Binding-site contacts:
Ligand atom C17 contacts residue ILE101 of chain 3.A at 3.8 Å (hydrophobic).
Ligand atom O2 contacts residue TYR193 of chain 3.A at 3.4 Å.
Ligand atom C17 contacts residue TYR147 of chain 3.A at 4.0 Å (hydrophobic).
Ligand atom C18 contacts residue PHE182 of chain 3.A at 4.0 Å (hydrophobic).
Ligand atom C3 contacts residue TYR193 of chain 3.A at 3.8 Å (hydrophobic).
Ligand atom C14 contacts residue ILE101 of chain 3.A at 4.1 Å (hydrophobic).
Ligand atom C16 contacts residue ILE101 of chain 3.A at 3.5 Å (hydrophobic).
Ligand atom C1 contacts residue MET195 of chain 3.A at 4.3 Å (hydrophobic).
Ligand atom C11 contacts residue HIS241 of chain 3.A at 3.7 Å.
Ligand atom C10 contacts residue SER123 of chain 3.A at 4.2 Å.
Ligand atom C1 contacts residue TYR193 of chain 3.A at 3.8 Å (hydrophobic).
Ligand atom C1 contacts residue TYR194 of chain 3.A at 4.2 Å (hydrophobic).
Ligand atom C10 contacts residue HIS241 of chain 3.A at 3.6 Å.
Ligand atom C13 contacts residue THR102 of chain 3.A at 4.3 Å.
Ligand atom C1 contacts residue ASN215 of chain 3.A at 3.6 Å.
Ligand atom C19 contacts residue ILE125 of chain 3.A at 3.2 Å (hydrophobic).
Ligand atom C15 contacts residue ILE101 of chain 3.A at 4.1 Å (hydrophobic).
Ligand atom C18 contacts residue ILE220 of chain 3.A at 4.3 Å (hydrophobic).
Ligand atom C7 contacts residue LEU103 of chain 3.A at 3.2 Å (hydrophobic).
Ligand atom C6 contacts residue THR102 of chain 3.A at 4.3 Å.
Ligand atom C17 contacts residue ILE220 of chain 3.A at 3.9 Å (hydrophobic).
Ligand atom C16 contacts residue TYR147 of chain 3.A at 4.3 Å (hydrophobic).
Ligand atom N5 contacts residue TYR193 of chain 3.A at 4.0 Å.
Ligand atom N4 contacts residue TYR193 of chain 3.A at 3.5 Å.
Ligand atom C21 contacts residue ILE220 of chain 3.A at 3.5 Å (hydrophobic).
Ligand atom N5 contacts residue MET217 of chain 3.A at 3.3 Å (h-bond).
Ligand atom C3 contacts residue LEU103 of chain 3.A at 4.2 Å (hydrophobic).
Ligand atom O2 contacts residue MET195 of chain 3.A at 4.4 Å.
Ligand atom C21 contacts residue TYR147 of chain 3.A at 2.7 Å (hydrophobic).
Ligand atom C8 contacts residue PHE121 of chain 3.A at 4.3 Å (hydrophobic).
Ligand atom C7 contacts residue THR102 of chain 3.A at 4.2 Å.
Ligand atom C3 contacts residue PHE121 of chain 3.A at 4.4 Å (hydrophobic).
Ligand atom C8 contacts residue LEU103 of chain 3.A at 3.1 Å (hydrophobic).
Ligand atom C21 contacts residue ILE101 of chain 3.A at 4.0 Å (hydrophobic).
Ligand atom C18 contacts residue ILE125 of chain 3.A at 4.2 Å (hydrophobic).
Ligand atom N4 contacts residue MET217 of chain 3.A at 3.3 Å.
Ligand atom C13 contacts residue ILE101 of chain 3.A at 3.4 Å (hydrophobic).
Ligand atom C14 contacts residue MET217 of chain 3.A at 3.9 Å (hydrophobic).
Ligand atom C20 contacts residue ILE125 of chain 3.A at 3.4 Å (hydrophobic).
Ligand atom C14 contacts residue LEU187 of chain 3.A at 4.3 Å (hydrophobic).

A small-molecule ligand and the protein it binds are described below.
Small molecule (SMILES): COc1ccc(N2CCN(c3cccc(C)c3)CC2)nn1

Sequence of chain 3.A:
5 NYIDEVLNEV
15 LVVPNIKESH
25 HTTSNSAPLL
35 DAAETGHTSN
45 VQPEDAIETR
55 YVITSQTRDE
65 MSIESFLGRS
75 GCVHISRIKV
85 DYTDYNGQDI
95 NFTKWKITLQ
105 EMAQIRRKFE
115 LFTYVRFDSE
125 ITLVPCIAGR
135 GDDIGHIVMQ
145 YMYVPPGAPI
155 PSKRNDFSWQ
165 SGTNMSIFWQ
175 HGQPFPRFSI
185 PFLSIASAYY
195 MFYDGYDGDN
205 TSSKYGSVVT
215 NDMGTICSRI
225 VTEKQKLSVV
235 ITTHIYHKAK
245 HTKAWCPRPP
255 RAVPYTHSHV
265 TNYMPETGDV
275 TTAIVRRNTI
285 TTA